This protein binds this small molecule.
Small molecule (SMILES): O=C(O)CF

Binding-site contacts:
Ligand atom O contacts residue ARG113 of chain 1.B at 4.2 Å.
Ligand atom CH3 contacts residue HIS157 of chain 1.B at 4.2 Å.
Ligand atom F contacts residue ARG113 of chain 1.B at 3.8 Å.
Ligand atom O contacts residue TRP158 of chain 1.B at 4.4 Å.
Ligand atom F contacts residue ASP112 of chain 1.B at 3.6 Å.
Ligand atom CH3 contacts residue TRP158 of chain 1.B at 3.2 Å (hydrophobic).
Ligand atom C contacts residue ARG113 of chain 1.B at 3.6 Å.
Ligand atom C contacts residue ARG116 of chain 1.B at 3.1 Å.
Ligand atom C contacts residue TYR221 of chain 1.B at 4.5 Å (hydrophobic).
Ligand atom CH3 contacts residue ILE255 of chain 1.B at 4.2 Å (hydrophobic).
Ligand atom C contacts residue TRP158 of chain 1.B at 3.8 Å (hydrophobic).
Ligand atom O contacts residue ILE137 of chain 1.B at 3.3 Å.
Ligand atom OXT contacts residue ARG116 of chain 1.B at 3.0 Å (salt-bridge).
Ligand atom CH3 contacts residue TYR221 of chain 1.B at 4.3 Å (hydrophobic).
Ligand atom CH3 contacts residue ARG113 of chain 1.B at 4.3 Å.
Ligand atom CH3 contacts residue ASP112 of chain 1.B at 3.4 Å.
Ligand atom C contacts residue ASP112 of chain 1.B at 3.2 Å.
Ligand atom O contacts residue ARG116 of chain 1.B at 2.6 Å (salt-bridge).
Ligand atom F contacts residue TRP158 of chain 1.B at 2.8 Å.
Ligand atom F contacts residue HIS157 of chain 1.B at 3.0 Å.
Ligand atom OXT contacts residue ASP112 of chain 1.B at 3.4 Å (salt-bridge).
Ligand atom CH3 contacts residue ARG116 of chain 1.B at 3.8 Å.
Ligand atom OXT contacts residue TRP158 of chain 1.B at 3.8 Å.
Ligand atom OXT contacts residue ARG113 of chain 1.B at 2.5 Å (salt-bridge).
Ligand atom OXT contacts residue TYR221 of chain 1.B at 3.7 Å.
Ligand atom CH3 contacts residue TYR143 of chain 1.B at 4.3 Å (hydrophobic).
Ligand atom O contacts residue ASP112 of chain 1.B at 3.4 Å (salt-bridge).
Ligand atom F contacts residue TYR221 of chain 1.B at 2.8 Å.

Sequence of chain 1.B:
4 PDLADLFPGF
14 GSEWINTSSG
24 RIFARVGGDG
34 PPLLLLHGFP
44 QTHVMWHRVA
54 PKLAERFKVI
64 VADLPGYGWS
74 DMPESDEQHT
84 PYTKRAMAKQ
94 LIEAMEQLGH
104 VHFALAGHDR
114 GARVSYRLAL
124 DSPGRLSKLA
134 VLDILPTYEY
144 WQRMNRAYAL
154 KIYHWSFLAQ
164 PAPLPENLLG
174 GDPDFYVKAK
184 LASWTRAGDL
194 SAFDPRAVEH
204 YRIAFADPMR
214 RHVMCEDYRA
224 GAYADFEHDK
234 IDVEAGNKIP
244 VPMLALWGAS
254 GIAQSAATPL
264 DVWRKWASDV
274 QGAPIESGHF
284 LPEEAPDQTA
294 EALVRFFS